Sequence of chain 1.A:
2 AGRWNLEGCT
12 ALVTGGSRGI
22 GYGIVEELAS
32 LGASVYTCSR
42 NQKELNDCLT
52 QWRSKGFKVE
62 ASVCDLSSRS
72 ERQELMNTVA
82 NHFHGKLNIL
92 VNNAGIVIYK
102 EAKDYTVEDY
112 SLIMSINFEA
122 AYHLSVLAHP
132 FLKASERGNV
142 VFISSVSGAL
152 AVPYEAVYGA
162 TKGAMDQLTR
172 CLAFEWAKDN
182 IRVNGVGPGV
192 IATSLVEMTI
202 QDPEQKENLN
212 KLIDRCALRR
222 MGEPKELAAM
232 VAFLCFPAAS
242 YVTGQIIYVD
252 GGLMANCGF

This small molecule binds to this protein.
Small molecule (SMILES): CN1[C@@H]2CC[C@H]1CC(O)C2

Binding-site contacts:
Ligand atom C4 contacts residue TYR100 of chain 1.A at 4.3 Å (hydrophobic).
Ligand atom C7 contacts residue NAP1 of chain 1.C at 3.4 Å.
Ligand atom C4 contacts residue GLU156 of chain 1.A at 3.5 Å.
Ligand atom C7 contacts residue LEU210 of chain 1.A at 4.1 Å (hydrophobic).
Ligand atom C5 contacts residue LEU196 of chain 1.A at 3.8 Å (hydrophobic).
Ligand atom C3 contacts residue SER146 of chain 1.A at 3.9 Å.
Ligand atom N8 contacts residue GLU156 of chain 1.A at 2.6 Å (salt-bridge).
Ligand atom C3 contacts residue NAP1 of chain 1.C at 3.4 Å.
Ligand atom C1 contacts residue LEU213 of chain 1.A at 3.9 Å (hydrophobic).
Ligand atom C5 contacts residue TYR100 of chain 1.A at 3.4 Å (hydrophobic).
Ligand atom C1 contacts residue GLU156 of chain 1.A at 3.7 Å.
Ligand atom C5 contacts residue GLU156 of chain 1.A at 3.3 Å.
Ligand atom C4 contacts residue TYR159 of chain 1.A at 3.8 Å (hydrophobic).
Ligand atom C7 contacts residue GLY190 of chain 1.A at 4.2 Å.
Ligand atom C2 contacts residue NAP1 of chain 1.C at 4.0 Å.
Ligand atom C6 contacts residue VAL197 of chain 1.A at 4.0 Å (hydrophobic).
Ligand atom O3 contacts residue NAP1 of chain 1.C at 3.1 Å.
Ligand atom C2 contacts residue SER146 of chain 1.A at 4.1 Å.
Ligand atom C4 contacts residue LEU196 of chain 1.A at 4.2 Å (hydrophobic).
Ligand atom C2 contacts residue GLU156 of chain 1.A at 3.7 Å.
Ligand atom C9 contacts residue TYR100 of chain 1.A at 4.0 Å (hydrophobic).
Ligand atom O3 contacts residue GLU156 of chain 1.A at 3.8 Å.
Ligand atom C4 contacts residue NAP1 of chain 1.C at 4.4 Å.
Ligand atom C7 contacts residue VAL197 of chain 1.A at 4.5 Å (hydrophobic).
Ligand atom O3 contacts residue TYR159 of chain 1.A at 2.7 Å (h-bond).
Ligand atom C7 contacts residue VAL191 of chain 1.A at 4.5 Å (hydrophobic).
Ligand atom C9 contacts residue GLU156 of chain 1.A at 3.1 Å.
Ligand atom C2 contacts residue SER148 of chain 1.A at 4.0 Å.
Ligand atom C2 contacts residue GLY190 of chain 1.A at 4.3 Å.
Ligand atom N8 contacts residue TYR100 of chain 1.A at 4.1 Å.
Ligand atom C3 contacts residue GLU156 of chain 1.A at 3.9 Å.
Ligand atom O3 contacts residue SER146 of chain 1.A at 2.7 Å (h-bond).
Ligand atom C9 contacts residue LEU213 of chain 1.A at 4.5 Å (hydrophobic).
Ligand atom C6 contacts residue LEU196 of chain 1.A at 3.6 Å (hydrophobic).
Ligand atom C9 contacts residue LEU210 of chain 1.A at 3.7 Å (hydrophobic).
Ligand atom C3 contacts residue TYR159 of chain 1.A at 3.6 Å (hydrophobic).
Ligand atom C6 contacts residue NAP1 of chain 1.C at 3.6 Å.
Ligand atom O3 contacts residue SER148 of chain 1.A at 4.0 Å.
Ligand atom C6 contacts residue TYR100 of chain 1.A at 4.3 Å (hydrophobic).